Sequence of chain 50.C:
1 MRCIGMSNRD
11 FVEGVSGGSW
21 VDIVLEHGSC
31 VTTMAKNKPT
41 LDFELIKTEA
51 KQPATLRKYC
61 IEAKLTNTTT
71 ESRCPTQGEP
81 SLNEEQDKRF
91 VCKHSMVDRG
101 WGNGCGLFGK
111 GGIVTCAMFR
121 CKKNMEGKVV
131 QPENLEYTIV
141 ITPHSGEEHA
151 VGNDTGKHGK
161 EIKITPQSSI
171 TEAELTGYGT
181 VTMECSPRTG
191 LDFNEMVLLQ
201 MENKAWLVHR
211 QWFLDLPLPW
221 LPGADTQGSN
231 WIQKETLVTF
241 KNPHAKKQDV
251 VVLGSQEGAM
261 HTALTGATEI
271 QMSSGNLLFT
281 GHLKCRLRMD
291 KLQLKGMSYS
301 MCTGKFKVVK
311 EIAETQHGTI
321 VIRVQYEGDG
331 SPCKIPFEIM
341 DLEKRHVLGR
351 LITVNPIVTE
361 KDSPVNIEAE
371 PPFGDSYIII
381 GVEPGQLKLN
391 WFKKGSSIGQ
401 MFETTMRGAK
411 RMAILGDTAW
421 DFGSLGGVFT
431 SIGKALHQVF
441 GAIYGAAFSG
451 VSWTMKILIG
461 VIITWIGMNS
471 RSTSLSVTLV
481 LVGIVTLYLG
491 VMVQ

Sequence of chain 50.A:
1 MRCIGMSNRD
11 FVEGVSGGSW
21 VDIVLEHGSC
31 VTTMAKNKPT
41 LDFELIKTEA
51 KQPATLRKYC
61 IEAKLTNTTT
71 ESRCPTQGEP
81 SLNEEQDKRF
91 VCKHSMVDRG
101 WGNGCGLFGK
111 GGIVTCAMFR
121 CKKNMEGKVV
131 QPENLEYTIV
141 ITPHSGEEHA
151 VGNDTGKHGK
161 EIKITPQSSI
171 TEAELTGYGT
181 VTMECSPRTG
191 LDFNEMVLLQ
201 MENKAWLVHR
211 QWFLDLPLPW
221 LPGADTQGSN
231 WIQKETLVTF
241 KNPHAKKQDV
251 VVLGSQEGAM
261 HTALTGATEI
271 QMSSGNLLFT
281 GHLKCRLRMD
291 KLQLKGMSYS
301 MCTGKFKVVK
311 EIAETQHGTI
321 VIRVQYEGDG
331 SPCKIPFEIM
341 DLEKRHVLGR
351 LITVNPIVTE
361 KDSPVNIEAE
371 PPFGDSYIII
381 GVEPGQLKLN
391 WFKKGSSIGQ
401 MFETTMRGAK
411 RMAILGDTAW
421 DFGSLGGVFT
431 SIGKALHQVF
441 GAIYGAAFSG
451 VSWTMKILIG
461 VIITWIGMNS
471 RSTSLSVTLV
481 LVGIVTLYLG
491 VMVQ

Binding-site contacts:
Ligand atom C4 contacts residue ASN153 of chain 50.C at 4.2 Å.
Ligand atom O5 contacts residue THR155 of chain 50.C at 4.5 Å.
Ligand atom C1 contacts residue HIS158 of chain 50.C at 4.1 Å.
Ligand atom C1 contacts residue THR155 of chain 50.C at 3.8 Å.
Ligand atom C5 contacts residue HIS158 of chain 50.C at 4.0 Å.
Ligand atom C5 contacts residue ASN153 of chain 50.C at 3.7 Å.
Ligand atom O7 contacts residue GLY102 of chain 50.A at 3.0 Å (h-bond).
Ligand atom O3 contacts residue HIS149 of chain 50.C at 4.0 Å.
Ligand atom C5 contacts residue HIS149 of chain 50.C at 4.2 Å.
Ligand atom C8 contacts residue ASN153 of chain 50.C at 4.0 Å.
Ligand atom C6 contacts residue HIS158 of chain 50.C at 3.7 Å.
Ligand atom C4 contacts residue HIS149 of chain 50.C at 4.0 Å.
Ligand atom C7 contacts residue HIS149 of chain 50.C at 4.3 Å.
Ligand atom C3 contacts residue ASN153 of chain 50.C at 3.8 Å.
Ligand atom C8 contacts residue HIS149 of chain 50.C at 3.7 Å.
Ligand atom C1 contacts residue HIS149 of chain 50.C at 3.4 Å.
Ligand atom C1 contacts residue ASN153 of chain 50.C at 1.4 Å.
Ligand atom O4 contacts residue LYS157 of chain 50.C at 4.5 Å.
Ligand atom O7 contacts residue TRP101 of chain 50.A at 3.8 Å.
Ligand atom O5 contacts residue HIS149 of chain 50.C at 3.5 Å.
Ligand atom C2 contacts residue HIS149 of chain 50.C at 3.6 Å.
Ligand atom C3 contacts residue HIS149 of chain 50.C at 4.3 Å.
Ligand atom O5 contacts residue HIS158 of chain 50.C at 3.1 Å.
Ligand atom O6 contacts residue LYS157 of chain 50.C at 3.2 Å (salt-bridge).
Ligand atom C8 contacts residue TRP101 of chain 50.A at 4.4 Å (hydrophobic).
Ligand atom C7 contacts residue GLY102 of chain 50.A at 4.1 Å.
Ligand atom N2 contacts residue ASN153 of chain 50.C at 2.9 Å (h-bond).
Ligand atom C2 contacts residue ASN153 of chain 50.C at 2.5 Å.
Ligand atom N2 contacts residue HIS149 of chain 50.C at 4.2 Å.
Ligand atom O7 contacts residue ASN153 of chain 50.C at 4.5 Å.
Ligand atom C6 contacts residue LYS157 of chain 50.C at 3.6 Å.
Ligand atom C5 contacts residue LYS157 of chain 50.C at 3.9 Å.
Ligand atom C7 contacts residue ASN153 of chain 50.C at 3.6 Å.
Ligand atom O5 contacts residue ASN153 of chain 50.C at 2.4 Å (h-bond).

The protein below binds the small molecule below.
Small molecule (SMILES): CC(=O)N[C@@H]1[C@@H](O)[C@H](O)[C@@H](CO)O[C@H]1O